This small molecule binds to this protein.
Small molecule (SMILES): NCCc1c[nH]c2ccc(O)cc12

Binding-site contacts:
Ligand atom CD2 contacts residue LEU185 of chain 1.A at 3.6 Å (hydrophobic).
Ligand atom CZ2 contacts residue SER291 of chain 1.A at 3.6 Å.
Ligand atom CE2 contacts residue LEU185 of chain 1.A at 3.9 Å (hydrophobic).
Ligand atom CG contacts residue LEU185 of chain 1.A at 4.1 Å (hydrophobic).
Ligand atom CE2 contacts residue VAL261 of chain 1.A at 4.5 Å (hydrophobic).
Ligand atom CZ2 contacts residue PHE287 of chain 1.A at 3.4 Å (hydrophobic).
Ligand atom NZ contacts residue ASN258 of chain 1.A at 3.1 Å (h-bond).
Ligand atom CD2 contacts residue VAL261 of chain 1.A at 4.0 Å (hydrophobic).
Ligand atom OH contacts residue LEU185 of chain 1.A at 4.4 Å.
Ligand atom CE3 contacts residue PHE386 of chain 1.A at 4.0 Å (hydrophobic).
Ligand atom CE2 contacts residue PHE287 of chain 1.A at 4.0 Å (hydrophobic).
Ligand atom CE3 contacts residue GLU265 of chain 1.A at 4.0 Å.
Ligand atom CB contacts residue ASN258 of chain 1.A at 4.2 Å.
Ligand atom CA contacts residue TYR294 of chain 1.A at 3.8 Å (hydrophobic).
Ligand atom CG contacts residue VAL261 of chain 1.A at 3.6 Å (hydrophobic).
Ligand atom CH2 contacts residue GLU265 of chain 1.A at 3.1 Å.
Ligand atom CA contacts residue ASN258 of chain 1.A at 4.1 Å.
Ligand atom CD1 contacts residue TYR294 of chain 1.A at 4.3 Å (hydrophobic).
Ligand atom CE3 contacts residue VAL261 of chain 1.A at 4.4 Å (hydrophobic).
Ligand atom CZ3 contacts residue LEU185 of chain 1.A at 3.7 Å (hydrophobic).
Ligand atom NZ contacts residue PHE382 of chain 1.A at 4.2 Å.
Ligand atom CH2 contacts residue LEU185 of chain 1.A at 4.0 Å (hydrophobic).
Ligand atom CE2 contacts residue SER291 of chain 1.A at 3.9 Å.
Ligand atom CZ2 contacts residue LEU185 of chain 1.A at 4.1 Å (hydrophobic).
Ligand atom NZ contacts residue TYR294 of chain 1.A at 3.9 Å.
Ligand atom CE3 contacts residue LEU185 of chain 1.A at 3.5 Å (hydrophobic).
Ligand atom CZ3 contacts residue GLU265 of chain 1.A at 3.1 Å.
Ligand atom CD1 contacts residue VAL261 of chain 1.A at 4.0 Å (hydrophobic).
Ligand atom CZ2 contacts residue GLU265 of chain 1.A at 4.1 Å.
Ligand atom CH2 contacts residue PHE287 of chain 1.A at 3.6 Å (hydrophobic).
Ligand atom NZ contacts residue LEU181 of chain 1.A at 4.4 Å.
Ligand atom CB contacts residue PHE386 of chain 1.A at 4.1 Å (hydrophobic).
Ligand atom CZ3 contacts residue PHE287 of chain 1.A at 4.2 Å (hydrophobic).
Ligand atom NE1 contacts residue SER291 of chain 1.A at 3.7 Å.
Ligand atom NZ contacts residue ASP352 of chain 1.A at 4.3 Å.
Ligand atom OH contacts residue GLU265 of chain 1.A at 2.3 Å (salt-bridge).
Ligand atom OH contacts residue PHE38 of chain 1.A at 3.8 Å.
Ligand atom CA contacts residue LEU181 of chain 1.A at 4.4 Å (hydrophobic).
Ligand atom NZ contacts residue PHE386 of chain 1.A at 4.3 Å.
Ligand atom CB contacts residue VAL261 of chain 1.A at 3.8 Å (hydrophobic).

Sequence of chain 1.A:
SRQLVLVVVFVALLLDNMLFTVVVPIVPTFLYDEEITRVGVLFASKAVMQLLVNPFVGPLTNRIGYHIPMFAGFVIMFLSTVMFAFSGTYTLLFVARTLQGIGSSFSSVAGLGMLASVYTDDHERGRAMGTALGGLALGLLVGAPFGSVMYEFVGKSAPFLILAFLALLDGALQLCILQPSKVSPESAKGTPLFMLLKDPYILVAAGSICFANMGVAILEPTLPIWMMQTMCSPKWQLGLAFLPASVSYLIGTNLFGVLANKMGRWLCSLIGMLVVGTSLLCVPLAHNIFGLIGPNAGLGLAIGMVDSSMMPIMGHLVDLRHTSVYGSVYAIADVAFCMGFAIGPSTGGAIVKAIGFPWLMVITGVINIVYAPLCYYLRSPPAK